Sequence of chain 32.F:
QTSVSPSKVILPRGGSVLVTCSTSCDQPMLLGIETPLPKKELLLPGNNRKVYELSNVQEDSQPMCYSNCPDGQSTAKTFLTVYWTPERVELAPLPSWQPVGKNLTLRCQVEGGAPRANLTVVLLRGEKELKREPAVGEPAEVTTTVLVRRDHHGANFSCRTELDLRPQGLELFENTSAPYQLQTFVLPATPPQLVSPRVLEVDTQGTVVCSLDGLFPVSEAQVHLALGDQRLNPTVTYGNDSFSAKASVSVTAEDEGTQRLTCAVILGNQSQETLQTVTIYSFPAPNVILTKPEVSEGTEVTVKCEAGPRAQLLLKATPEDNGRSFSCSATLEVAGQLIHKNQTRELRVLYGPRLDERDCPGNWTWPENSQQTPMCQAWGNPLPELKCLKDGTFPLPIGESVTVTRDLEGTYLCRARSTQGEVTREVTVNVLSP

Binding-site contacts:
Ligand atom C8 contacts residue VAL146 of chain 32.F at 4.5 Å (hydrophobic).
Ligand atom C3 contacts residue THR145 of chain 32.F at 4.1 Å.
Ligand atom O5 contacts residue ASN103 of chain 32.F at 2.6 Å (h-bond).
Ligand atom C8 contacts residue LEU147 of chain 32.F at 3.4 Å (hydrophobic).
Ligand atom C1 contacts residue THR145 of chain 32.F at 3.4 Å.
Ligand atom C3 contacts residue ASN103 of chain 32.F at 4.5 Å.
Ligand atom C1 contacts residue ASN103 of chain 32.F at 1.7 Å.
Ligand atom N2 contacts residue THR145 of chain 32.F at 4.0 Å.
Ligand atom O5 contacts residue THR145 of chain 32.F at 4.0 Å.
Ligand atom N2 contacts residue ASN103 of chain 32.F at 3.8 Å.
Ligand atom C2 contacts residue THR145 of chain 32.F at 4.0 Å.
Ligand atom C2 contacts residue LEU147 of chain 32.F at 4.3 Å (hydrophobic).
Ligand atom N2 contacts residue LEU147 of chain 32.F at 3.6 Å.
Ligand atom O7 contacts residue LEU147 of chain 32.F at 3.0 Å.
Ligand atom C5 contacts residue ASN103 of chain 32.F at 4.0 Å.
Ligand atom C5 contacts residue THR145 of chain 32.F at 4.0 Å.
Ligand atom C2 contacts residue ASN103 of chain 32.F at 3.2 Å.
Ligand atom C7 contacts residue LEU147 of chain 32.F at 3.1 Å (hydrophobic).

This protein binds this small molecule.
Small molecule (SMILES): CC(=O)N[C@@H]1[C@@H](O)[C@H](O)[C@@H](CO)O[C@H]1O